Binding-site contacts:
Ligand atom C10 contacts residue PHE79 of chain 1.A at 3.6 Å (hydrophobic).
Ligand atom C9 contacts residue PHE79 of chain 1.A at 3.6 Å (hydrophobic).
Ligand atom N1 contacts residue TYR308 of chain 1.A at 3.7 Å.
Ligand atom C15 contacts residue TYR185 of chain 1.A at 3.3 Å (hydrophobic).
Ligand atom C6 contacts residue SER293 of chain 1.A at 3.5 Å.
Ligand atom C2 contacts residue HIS187 of chain 1.A at 3.7 Å.
Ligand atom N1 contacts residue HIS187 of chain 1.A at 3.1 Å (h-bond).
Ligand atom C16 contacts residue TYR308 of chain 1.A at 3.5 Å (hydrophobic).
Ligand atom C6 contacts residue PHE77 of chain 1.A at 3.6 Å (hydrophobic).
Ligand atom C5 contacts residue SER293 of chain 1.A at 3.5 Å.
Ligand atom C11 contacts residue ASP72 of chain 1.A at 3.6 Å.
Ligand atom C16 contacts residue TYR185 of chain 1.A at 3.1 Å (hydrophobic).
Ligand atom N contacts residue PHE77 of chain 1.A at 3.3 Å.
Ligand atom C12 contacts residue ASP72 of chain 1.A at 3.7 Å.
Ligand atom C7 contacts residue SER293 of chain 1.A at 3.6 Å.
Ligand atom C9 contacts residue VAL70 of chain 1.A at 3.6 Å (hydrophobic).
Ligand atom C5 contacts residue PHE77 of chain 1.A at 3.4 Å (hydrophobic).
Ligand atom C17 contacts residue HIS187 of chain 1.A at 3.7 Å.
Ligand atom C contacts residue PHE200 of chain 1.A at 3.6 Å (hydrophobic).
Ligand atom N contacts residue SER293 of chain 1.A at 2.8 Å (h-bond).
Ligand atom C17 contacts residue TYR308 of chain 1.A at 3.6 Å (hydrophobic).
Ligand atom O contacts residue VAL70 of chain 1.A at 3.1 Å.
Ligand atom C2 contacts residue ASN339 of chain 1.A at 3.6 Å.
Ligand atom O contacts residue ASP72 of chain 1.A at 3.6 Å (salt-bridge).
Ligand atom C8 contacts residue PHE77 of chain 1.A at 3.5 Å (hydrophobic).
Ligand atom N1 contacts residue ASN339 of chain 1.A at 3.1 Å.
Ligand atom C1 contacts residue HIS187 of chain 1.A at 3.3 Å.
Ligand atom C6 contacts residue LEU304 of chain 1.A at 3.5 Å (hydrophobic).
Ligand atom C9 contacts residue ASP72 of chain 1.A at 3.5 Å.
Ligand atom C11 contacts residue GLU71 of chain 1.A at 3.7 Å.
Ligand atom N1 contacts residue TYR185 of chain 1.A at 3.1 Å.
Ligand atom C3 contacts residue HIS187 of chain 1.A at 3.7 Å.
Ligand atom C17 contacts residue TYR185 of chain 1.A at 2.9 Å (hydrophobic).
Ligand atom C10 contacts residue ASP72 of chain 1.A at 3.5 Å.
Ligand atom C7 contacts residue PHE79 of chain 1.A at 3.6 Å (hydrophobic).
Ligand atom C7 contacts residue PHE77 of chain 1.A at 3.6 Å (hydrophobic).
Ligand atom O contacts residue GLU71 of chain 1.A at 3.4 Å (salt-bridge).
Ligand atom C8 contacts residue PHE79 of chain 1.A at 3.5 Å (hydrophobic).
Ligand atom C8 contacts residue SER293 of chain 1.A at 3.6 Å.
Ligand atom C1 contacts residue PHE200 of chain 1.A at 3.6 Å (hydrophobic).

This protein binds this small molecule.
Small molecule (SMILES): CCCCc1c(C)nc2ccc(OC)cc2c1SCCC#N

Sequence of chain 1.A:
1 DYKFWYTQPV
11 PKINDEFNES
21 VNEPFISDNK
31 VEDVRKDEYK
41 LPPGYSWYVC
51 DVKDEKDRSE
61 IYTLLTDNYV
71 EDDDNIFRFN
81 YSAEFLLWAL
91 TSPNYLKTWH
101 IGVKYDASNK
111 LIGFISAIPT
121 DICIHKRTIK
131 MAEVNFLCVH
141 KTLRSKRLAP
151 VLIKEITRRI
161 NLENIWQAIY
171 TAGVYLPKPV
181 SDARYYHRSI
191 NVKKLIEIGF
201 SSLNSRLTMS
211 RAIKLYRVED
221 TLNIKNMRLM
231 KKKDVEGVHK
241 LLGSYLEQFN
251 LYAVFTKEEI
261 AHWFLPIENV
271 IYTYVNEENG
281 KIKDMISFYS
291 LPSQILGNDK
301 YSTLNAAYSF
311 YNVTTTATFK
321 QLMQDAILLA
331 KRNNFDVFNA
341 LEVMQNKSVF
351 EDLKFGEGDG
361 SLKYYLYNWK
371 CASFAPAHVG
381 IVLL